Sequence of chain 2.B:
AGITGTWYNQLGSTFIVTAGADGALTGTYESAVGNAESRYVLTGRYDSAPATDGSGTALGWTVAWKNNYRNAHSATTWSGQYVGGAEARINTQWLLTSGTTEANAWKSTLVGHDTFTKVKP

The protein below binds the small molecule below.
Small molecule (SMILES): C[C@H](O)[C@@H](NC(=O)[C@@H](C)NC(=O)[C@@H](CCC(=O)O)NC(=O)[C@@H](CC(=O)O)NC(=O)[C@@H](Cc1c[nH]cn1)NC(=O)[C@@H](Cc1c[nH]c2ccccc12)NC(=O)CNC(=O)CN)C(=O)N[C@H](Cc1c[nH]c2ccccc12)C(=O)N[C@@H](C=O)CCCCN

Binding-site contacts:
Ligand atom CB contacts residue TYR67 of chain 1.B at 3.6 Å (hydrophobic).
Ligand atom O contacts residue SER112 of chain 1.B at 2.8 Å (h-bond).
Ligand atom CB contacts residue TRP103 of chain 1.B at 3.6 Å (hydrophobic).
Ligand atom OE1 contacts residue SER76 of chain 1.B at 3.0 Å (h-bond).
Ligand atom CD1 contacts residue SER51 of chain 1.B at 3.3 Å.
Ligand atom O contacts residue ALA110 of chain 1.B at 3.2 Å.
Ligand atom CG contacts residue TYR78 of chain 1.B at 3.6 Å (hydrophobic).
Ligand atom CA contacts residue TRP103 of chain 1.B at 3.7 Å (hydrophobic).
Ligand atom ND1 contacts residue TRP144 of chain 2.B at 3.6 Å.
Ligand atom O contacts residue ALA110 of chain 1.B at 3.6 Å.
Ligand atom CA contacts residue GLY50 of chain 1.B at 3.6 Å.
Ligand atom CD contacts residue ARG108 of chain 1.B at 3.4 Å.
Ligand atom O contacts residue ALA110 of chain 1.B at 3.5 Å.
Ligand atom OE2 contacts residue ARG108 of chain 1.B at 2.9 Å (salt-bridge).
Ligand atom OE1 contacts residue ARG108 of chain 1.B at 3.0 Å (salt-bridge).
Ligand atom CB contacts residue TRP144 of chain 2.B at 3.5 Å (hydrophobic).
Ligand atom C contacts residue SER112 of chain 1.B at 3.7 Å.
Ligand atom CZ2 contacts residue TRP132 of chain 1.B at 3.5 Å (hydrophobic).
Ligand atom CA contacts residue TYR67 of chain 1.B at 3.2 Å (hydrophobic).
Ligand atom CB contacts residue TRP103 of chain 1.B at 3.6 Å (hydrophobic).
Ligand atom CA contacts residue SER51 of chain 1.B at 3.4 Å.
Ligand atom NE1 contacts residue ASP152 of chain 1.B at 2.8 Å (salt-bridge).
Ligand atom C contacts residue SER51 of chain 1.B at 3.6 Å.
Ligand atom NE1 contacts residue TRP116 of chain 1.B at 3.6 Å.
Ligand atom CZ3 contacts residue ASN109 of chain 1.B at 3.6 Å.
Ligand atom C contacts residue TYR67 of chain 1.B at 3.0 Å (hydrophobic).
Ligand atom N contacts residue SER51 of chain 1.B at 2.9 Å (h-bond).
Ligand atom CB contacts residue TRP103 of chain 1.B at 3.5 Å (hydrophobic).
Ligand atom CG contacts residue TRP144 of chain 2.B at 3.5 Å (hydrophobic).
Ligand atom CD contacts residue TYR78 of chain 1.B at 3.7 Å (hydrophobic).
Ligand atom OE2 contacts residue TYR78 of chain 1.B at 2.7 Å (h-bond).
Ligand atom CD2 contacts residue TRP144 of chain 2.B at 3.4 Å (hydrophobic).
Ligand atom O contacts residue TRP144 of chain 2.B at 3.7 Å.
Ligand atom N contacts residue TYR67 of chain 1.B at 3.3 Å (h-bond).
Ligand atom CE1 contacts residue TRP144 of chain 2.B at 3.7 Å (hydrophobic).
Ligand atom CZ3 contacts residue THR114 of chain 1.B at 3.3 Å.
Ligand atom CE2 contacts residue ASP152 of chain 1.B at 3.6 Å.
Ligand atom CE2 contacts residue TRP116 of chain 1.B at 3.7 Å (hydrophobic).
Ligand atom O contacts residue TYR67 of chain 1.B at 3.3 Å (h-bond).
Ligand atom CE3 contacts residue ASN109 of chain 1.B at 3.5 Å.

Sequence of chain 1.B:
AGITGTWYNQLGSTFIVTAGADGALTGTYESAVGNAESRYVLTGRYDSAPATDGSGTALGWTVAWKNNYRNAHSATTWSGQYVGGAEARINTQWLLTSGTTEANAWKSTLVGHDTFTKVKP